A protein and the small-molecule ligand that binds it are described below.
Small molecule (SMILES): Cc1ncc(COP(=O)(O)O)c(CN[C@@H](CO)C(=O)O)c1O

Sequence of chain 1.C:
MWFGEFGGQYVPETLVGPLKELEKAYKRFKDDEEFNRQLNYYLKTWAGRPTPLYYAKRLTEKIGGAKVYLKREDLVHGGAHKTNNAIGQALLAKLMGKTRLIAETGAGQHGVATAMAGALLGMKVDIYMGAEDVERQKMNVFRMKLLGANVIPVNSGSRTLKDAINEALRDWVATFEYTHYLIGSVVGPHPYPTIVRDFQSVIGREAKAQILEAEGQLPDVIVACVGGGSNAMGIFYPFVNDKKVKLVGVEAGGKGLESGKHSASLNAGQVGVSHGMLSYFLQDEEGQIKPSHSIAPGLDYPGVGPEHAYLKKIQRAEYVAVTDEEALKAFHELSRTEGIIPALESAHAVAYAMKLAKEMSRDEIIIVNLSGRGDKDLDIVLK

Binding-site contacts:
Ligand atom N contacts residue GLY298 of chain 1.C at 3.5 Å.
Ligand atom CB contacts residue GLY298 of chain 1.C at 3.6 Å.
Ligand atom O3P contacts residue SER230 of chain 1.C at 2.7 Å (h-bond).
Ligand atom OG contacts residue GLY298 of chain 1.C at 3.5 Å.
Ligand atom O contacts residue THR105 of chain 1.C at 3.4 Å (h-bond).
Ligand atom OG contacts residue ALA107 of chain 1.C at 3.0 Å (h-bond).
Ligand atom OG contacts residue ASP300 of chain 1.C at 2.8 Å (salt-bridge).
Ligand atom O contacts residue GLN109 of chain 1.C at 2.9 Å (h-bond).
Ligand atom P contacts residue GLY229 of chain 1.C at 3.6 Å.
Ligand atom O3P contacts residue SER185 of chain 1.C at 2.7 Å (h-bond).
Ligand atom O2P contacts residue SER230 of chain 1.C at 3.6 Å (h-bond).
Ligand atom OXT contacts residue HIS110 of chain 1.C at 3.6 Å.
Ligand atom O2P contacts residue GLY227 of chain 1.C at 2.8 Å (h-bond).
Ligand atom O3P contacts residue LYS82 of chain 1.C at 3.3 Å (salt-bridge).
Ligand atom N contacts residue LYS82 of chain 1.C at 3.7 Å.
Ligand atom P contacts residue SER230 of chain 1.C at 3.5 Å.
Ligand atom O contacts residue ALA107 of chain 1.C at 3.5 Å.
Ligand atom C4A contacts residue LYS82 of chain 1.C at 3.5 Å.
Ligand atom N1 contacts residue SER371 of chain 1.C at 2.8 Å (h-bond).
Ligand atom N1 contacts residue GLU345 of chain 1.C at 3.4 Å.
Ligand atom OXT contacts residue GLY106 of chain 1.C at 3.0 Å (h-bond).
Ligand atom CB contacts residue ASP300 of chain 1.C at 3.6 Å.
Ligand atom O1P contacts residue HIS81 of chain 1.C at 3.0 Å (h-bond).
Ligand atom O2P contacts residue GLY228 of chain 1.C at 3.3 Å (h-bond).
Ligand atom O3P contacts residue GLY229 of chain 1.C at 3.4 Å (h-bond).
Ligand atom C5A contacts residue GLY298 of chain 1.C at 3.7 Å.
Ligand atom C6 contacts residue SER371 of chain 1.C at 3.5 Å.
Ligand atom OXT contacts residue THR105 of chain 1.C at 2.7 Å (h-bond).
Ligand atom O4P contacts residue LYS82 of chain 1.C at 3.5 Å (salt-bridge).
Ligand atom C contacts residue THR105 of chain 1.C at 3.4 Å.
Ligand atom O3 contacts residue GLN109 of chain 1.C at 3.3 Å.
Ligand atom O2P contacts residue GLY229 of chain 1.C at 2.8 Å (h-bond).
Ligand atom O1P contacts residue ASN231 of chain 1.C at 2.8 Å (h-bond).
Ligand atom O contacts residue GLY108 of chain 1.C at 3.5 Å (h-bond).
Ligand atom C4A contacts residue GLY298 of chain 1.C at 3.2 Å.
Ligand atom O1P contacts residue SER230 of chain 1.C at 3.3 Å (h-bond).
Ligand atom C contacts residue HIS110 of chain 1.C at 3.6 Å.
Ligand atom C6 contacts residue GLU345 of chain 1.C at 3.5 Å.
Ligand atom OG contacts residue GLY106 of chain 1.C at 3.4 Å.
Ligand atom O contacts residue HIS110 of chain 1.C at 2.9 Å (h-bond).